This protein binds this small molecule.
Small molecule (SMILES): Cc1c(N)cncc1NC(=O)Cc1cccc(C#N)c1

Sequence of chain 2.A:
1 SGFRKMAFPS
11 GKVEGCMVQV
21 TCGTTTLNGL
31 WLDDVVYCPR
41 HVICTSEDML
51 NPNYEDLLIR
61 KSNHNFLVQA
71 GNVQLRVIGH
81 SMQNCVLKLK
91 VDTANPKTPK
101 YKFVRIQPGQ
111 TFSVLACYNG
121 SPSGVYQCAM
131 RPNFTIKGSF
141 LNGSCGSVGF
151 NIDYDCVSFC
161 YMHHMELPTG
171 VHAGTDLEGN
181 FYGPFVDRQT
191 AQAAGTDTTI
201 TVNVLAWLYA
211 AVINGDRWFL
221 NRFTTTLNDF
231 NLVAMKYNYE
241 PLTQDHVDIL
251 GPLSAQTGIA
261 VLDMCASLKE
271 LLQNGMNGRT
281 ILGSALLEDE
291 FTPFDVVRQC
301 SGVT

Binding-site contacts:
Ligand atom C10 contacts residue GLN189 of chain 1.A at 3.6 Å.
Ligand atom N1 contacts residue SER144 of chain 1.A at 3.6 Å.
Ligand atom C13 contacts residue ASP187 of chain 1.A at 3.6 Å.
Ligand atom C11 contacts residue MET165 of chain 1.A at 3.6 Å (hydrophobic).
Ligand atom N1 contacts residue HIS163 of chain 1.A at 2.8 Å (h-bond).
Ligand atom C3 contacts residue LEU141 of chain 1.A at 3.7 Å (hydrophobic).
Ligand atom N3 contacts residue HIS164 of chain 1.A at 3.5 Å.
Ligand atom C10 contacts residue MET49 of chain 1.A at 3.6 Å (hydrophobic).
Ligand atom N contacts residue ASN142 of chain 1.A at 3.6 Å.
Ligand atom C3 contacts residue GLU166 of chain 1.A at 3.5 Å.
Ligand atom N contacts residue PHE140 of chain 1.A at 3.3 Å (h-bond).
Ligand atom C2 contacts residue PHE140 of chain 1.A at 3.7 Å (hydrophobic).
Ligand atom C2 contacts residue GLU166 of chain 1.A at 3.7 Å.
Ligand atom C9 contacts residue DMS1 of chain 1.E at 3.8 Å.
Ligand atom N1 contacts residue PHE140 of chain 1.A at 3.8 Å.
Ligand atom N1 contacts residue GLU166 of chain 1.A at 3.7 Å.
Ligand atom N contacts residue LEU141 of chain 1.A at 3.5 Å.
Ligand atom C14 contacts residue HIS41 of chain 1.A at 3.8 Å.
Ligand atom C2 contacts residue ASN142 of chain 1.A at 3.7 Å.
Ligand atom C13 contacts residue MET165 of chain 1.A at 3.7 Å (hydrophobic).
Ligand atom C10 contacts residue ARG188 of chain 1.A at 3.8 Å.
Ligand atom C14 contacts residue HIS164 of chain 1.A at 3.3 Å.
Ligand atom C13 contacts residue HIS41 of chain 1.A at 3.4 Å.
Ligand atom O contacts residue GLU166 of chain 1.A at 3.0 Å (salt-bridge).
Ligand atom N contacts residue GLU166 of chain 1.A at 3.4 Å (salt-bridge).
Ligand atom C11 contacts residue MET49 of chain 1.A at 3.3 Å (hydrophobic).
Ligand atom C12 contacts residue MET165 of chain 1.A at 3.7 Å (hydrophobic).
Ligand atom C2 contacts residue LEU141 of chain 1.A at 3.5 Å (hydrophobic).
Ligand atom C4 contacts residue GLU166 of chain 1.A at 3.7 Å.
Ligand atom C9 contacts residue GLN189 of chain 1.A at 3.4 Å.
Ligand atom N3 contacts residue HIS41 of chain 1.A at 3.3 Å (h-bond).
Ligand atom C12 contacts residue HIS164 of chain 1.A at 3.8 Å.
Ligand atom O contacts residue MET165 of chain 1.A at 3.5 Å.
Ligand atom C10 contacts residue DMS1 of chain 1.E at 3.5 Å.
Ligand atom C13 contacts residue HIS164 of chain 1.A at 3.5 Å.
Ligand atom C12 contacts residue MET49 of chain 1.A at 3.7 Å (hydrophobic).
Ligand atom N3 contacts residue ASP187 of chain 1.A at 3.0 Å.
Ligand atom C4 contacts residue HIS163 of chain 1.A at 3.4 Å.
Ligand atom C3 contacts residue PHE140 of chain 1.A at 3.3 Å (hydrophobic).
Ligand atom C11 contacts residue ARG188 of chain 1.A at 3.7 Å.

Sequence of chain 1.A:
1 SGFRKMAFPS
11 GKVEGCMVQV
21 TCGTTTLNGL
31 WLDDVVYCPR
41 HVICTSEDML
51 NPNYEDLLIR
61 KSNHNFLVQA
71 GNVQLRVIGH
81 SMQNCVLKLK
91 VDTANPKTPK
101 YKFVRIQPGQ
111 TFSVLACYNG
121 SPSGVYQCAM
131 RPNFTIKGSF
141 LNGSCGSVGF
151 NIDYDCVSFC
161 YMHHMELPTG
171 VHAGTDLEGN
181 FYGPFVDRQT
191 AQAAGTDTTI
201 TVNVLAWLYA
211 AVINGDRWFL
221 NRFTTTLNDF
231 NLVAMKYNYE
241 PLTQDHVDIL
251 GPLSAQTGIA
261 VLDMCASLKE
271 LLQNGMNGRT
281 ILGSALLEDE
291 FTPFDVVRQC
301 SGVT